Sequence of chain 1.A:
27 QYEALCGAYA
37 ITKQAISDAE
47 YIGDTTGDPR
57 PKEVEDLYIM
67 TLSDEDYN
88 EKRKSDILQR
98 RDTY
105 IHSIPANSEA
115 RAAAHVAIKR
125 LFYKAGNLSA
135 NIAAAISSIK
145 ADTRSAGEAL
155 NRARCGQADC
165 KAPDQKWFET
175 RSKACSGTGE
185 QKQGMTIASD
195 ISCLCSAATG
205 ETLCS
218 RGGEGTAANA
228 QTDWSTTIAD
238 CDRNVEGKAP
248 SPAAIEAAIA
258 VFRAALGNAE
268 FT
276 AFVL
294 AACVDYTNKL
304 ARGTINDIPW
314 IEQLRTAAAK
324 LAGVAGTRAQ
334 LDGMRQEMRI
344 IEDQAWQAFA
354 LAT

A protein and the small-molecule ligand that binds it are described below.
Small molecule (SMILES): CC(=O)N[C@@H]1[C@@H](O)[C@H](O)[C@@H](CO)O[C@H]1O

Binding-site contacts:
Ligand atom C3 contacts residue TYR127 of chain 1.A at 3.5 Å (hydrophobic).
Ligand atom O5 contacts residue ASN131 of chain 1.A at 2.4 Å (h-bond).
Ligand atom C2 contacts residue TYR127 of chain 1.A at 4.0 Å (hydrophobic).
Ligand atom O3 contacts residue TYR127 of chain 1.A at 4.1 Å.
Ligand atom C8 contacts residue TYR127 of chain 1.A at 4.0 Å (hydrophobic).
Ligand atom C1 contacts residue TYR127 of chain 1.A at 3.7 Å (hydrophobic).
Ligand atom O7 contacts residue ASN131 of chain 1.A at 2.5 Å (h-bond).
Ligand atom C7 contacts residue ASN131 of chain 1.A at 3.0 Å.
Ligand atom N2 contacts residue ASN131 of chain 1.A at 2.9 Å (h-bond).
Ligand atom C3 contacts residue ASN131 of chain 1.A at 3.8 Å.
Ligand atom C8 contacts residue ASN131 of chain 1.A at 4.3 Å.
Ligand atom C5 contacts residue ASN131 of chain 1.A at 3.7 Å.
Ligand atom C1 contacts residue ASN131 of chain 1.A at 1.4 Å.
Ligand atom O6 contacts residue ASN131 of chain 1.A at 4.0 Å.
Ligand atom C2 contacts residue ASN131 of chain 1.A at 2.5 Å.
Ligand atom C8 contacts residue LYS128 of chain 1.A at 4.5 Å.
Ligand atom C7 contacts residue TYR127 of chain 1.A at 3.9 Å (hydrophobic).
Ligand atom O4 contacts residue TYR127 of chain 1.A at 4.3 Å.
Ligand atom C4 contacts residue ASN131 of chain 1.A at 4.2 Å.
Ligand atom N2 contacts residue TYR127 of chain 1.A at 3.4 Å.